Binding-site contacts:
Ligand atom O5 contacts residue GLN487 of chain 1.A at 4.0 Å.
Ligand atom O7 contacts residue LYS207 of chain 1.A at 4.3 Å.
Ligand atom N2 contacts residue ASN488 of chain 1.A at 3.0 Å (h-bond).
Ligand atom O6 contacts residue ASN488 of chain 1.A at 3.6 Å.
Ligand atom C7 contacts residue ALA205 of chain 1.A at 4.0 Å (hydrophobic).
Ligand atom C8 contacts residue MET206 of chain 1.A at 4.0 Å (hydrophobic).
Ligand atom O7 contacts residue MET206 of chain 1.A at 4.1 Å.
Ligand atom C6 contacts residue GLN487 of chain 1.A at 4.4 Å.
Ligand atom O7 contacts residue ASN488 of chain 1.A at 3.5 Å (h-bond).
Ligand atom C2 contacts residue ASN488 of chain 1.A at 2.6 Å.
Ligand atom C5 contacts residue ASN488 of chain 1.A at 3.6 Å.
Ligand atom C7 contacts residue LEU59 of chain 1.A at 4.3 Å (hydrophobic).
Ligand atom C6 contacts residue ASN488 of chain 1.A at 4.3 Å.
Ligand atom C7 contacts residue ASN488 of chain 1.A at 3.4 Å.
Ligand atom O7 contacts residue ALA205 of chain 1.A at 3.4 Å (h-bond).
Ligand atom C3 contacts residue ASN488 of chain 1.A at 3.9 Å.
Ligand atom O5 contacts residue ASN488 of chain 1.A at 2.4 Å (h-bond).
Ligand atom C1 contacts residue ASN488 of chain 1.A at 1.4 Å.
Ligand atom O6 contacts residue PHE484 of chain 1.A at 4.3 Å.
Ligand atom C8 contacts residue LEU59 of chain 1.A at 4.0 Å (hydrophobic).
Ligand atom C4 contacts residue ASN488 of chain 1.A at 4.3 Å.
Ligand atom C8 contacts residue ALA205 of chain 1.A at 4.2 Å (hydrophobic).

A small-molecule ligand and the protein it binds are described below.
Small molecule (SMILES): CC(=O)N[C@@H]1[C@@H](O)[C@H](O)[C@@H](CO)O[C@H]1O

Sequence of chain 1.A:
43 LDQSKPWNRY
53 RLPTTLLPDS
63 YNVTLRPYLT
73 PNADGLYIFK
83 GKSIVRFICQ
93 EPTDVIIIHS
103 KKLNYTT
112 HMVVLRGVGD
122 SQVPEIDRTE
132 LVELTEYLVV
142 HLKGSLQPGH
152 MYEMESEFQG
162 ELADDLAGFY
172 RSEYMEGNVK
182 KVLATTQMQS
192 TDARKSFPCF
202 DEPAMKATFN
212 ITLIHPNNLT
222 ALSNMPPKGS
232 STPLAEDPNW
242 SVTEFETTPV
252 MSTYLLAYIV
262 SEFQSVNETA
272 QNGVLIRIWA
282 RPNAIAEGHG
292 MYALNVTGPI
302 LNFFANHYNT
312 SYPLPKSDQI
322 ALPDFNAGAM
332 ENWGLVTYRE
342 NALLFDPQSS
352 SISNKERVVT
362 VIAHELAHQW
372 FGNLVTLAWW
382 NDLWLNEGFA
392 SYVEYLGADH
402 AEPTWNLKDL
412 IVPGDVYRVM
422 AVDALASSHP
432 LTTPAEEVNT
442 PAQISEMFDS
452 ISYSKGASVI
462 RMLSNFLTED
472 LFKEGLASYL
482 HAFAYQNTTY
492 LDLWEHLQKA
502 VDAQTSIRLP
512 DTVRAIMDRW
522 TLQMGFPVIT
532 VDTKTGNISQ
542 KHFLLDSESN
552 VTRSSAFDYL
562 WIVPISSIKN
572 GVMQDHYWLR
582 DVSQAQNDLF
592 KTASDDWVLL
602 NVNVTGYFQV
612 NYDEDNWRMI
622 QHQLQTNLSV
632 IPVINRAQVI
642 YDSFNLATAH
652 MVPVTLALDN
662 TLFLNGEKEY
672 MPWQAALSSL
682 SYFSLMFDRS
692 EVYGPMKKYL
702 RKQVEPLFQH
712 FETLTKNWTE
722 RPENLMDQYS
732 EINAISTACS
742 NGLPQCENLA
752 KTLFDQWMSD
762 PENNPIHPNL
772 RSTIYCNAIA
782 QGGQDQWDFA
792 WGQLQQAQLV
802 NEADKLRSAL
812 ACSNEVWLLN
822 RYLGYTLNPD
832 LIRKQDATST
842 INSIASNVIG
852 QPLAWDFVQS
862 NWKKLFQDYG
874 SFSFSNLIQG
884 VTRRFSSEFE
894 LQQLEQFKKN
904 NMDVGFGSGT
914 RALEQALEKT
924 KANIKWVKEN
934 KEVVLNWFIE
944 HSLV